A protein and the small-molecule ligand that binds it are described below.
Small molecule (SMILES): Nc1ccn([C@H]2C[C@H](O)[C@@H](COP(=O)(O)O)O2)c(=O)n1

Sequence of chain 2.A:
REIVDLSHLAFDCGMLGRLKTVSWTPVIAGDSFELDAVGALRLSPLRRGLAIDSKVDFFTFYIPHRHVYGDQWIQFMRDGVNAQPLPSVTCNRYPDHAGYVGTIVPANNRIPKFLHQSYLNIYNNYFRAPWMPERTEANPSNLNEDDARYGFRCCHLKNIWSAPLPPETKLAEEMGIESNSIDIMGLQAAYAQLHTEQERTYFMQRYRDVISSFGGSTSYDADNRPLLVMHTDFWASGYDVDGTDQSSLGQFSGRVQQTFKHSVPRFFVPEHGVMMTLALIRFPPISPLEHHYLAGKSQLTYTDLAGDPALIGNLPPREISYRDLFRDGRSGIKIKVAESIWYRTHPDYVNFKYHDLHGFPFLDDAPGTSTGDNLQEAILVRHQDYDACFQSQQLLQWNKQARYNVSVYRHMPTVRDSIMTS

Binding-site contacts:
Ligand atom C5' contacts residue ASP242 of chain 2.A at 4.4 Å.
Ligand atom C2' contacts residue LYS25 of chain 2.C at 3.8 Å.
Ligand atom OP2 contacts residue ASP242 of chain 2.A at 3.9 Å.

Sequence of chain 2.C:
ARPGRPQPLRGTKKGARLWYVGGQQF